Binding-site contacts:
Ligand atom O4 contacts residue GLN173 of chain 1.A at 2.9 Å (h-bond).
Ligand atom C2 contacts residue ASP172 of chain 1.A at 3.4 Å.
Ligand atom C3 contacts residue PHE45 of chain 1.A at 3.5 Å (hydrophobic).
Ligand atom O3 contacts residue ALA221 of chain 1.A at 2.9 Å (h-bond).
Ligand atom N1 contacts residue GLN262 of chain 1.A at 3.4 Å (h-bond).
Ligand atom O7 contacts residue ASP172 of chain 1.A at 2.6 Å (salt-bridge).
Ligand atom O5 contacts residue ILE259 of chain 1.A at 3.4 Å.
Ligand atom C6 contacts residue GLN173 of chain 1.A at 3.3 Å.
Ligand atom O3 contacts residue ASP172 of chain 1.A at 3.6 Å.
Ligand atom O5 contacts residue VAL223 of chain 1.A at 3.7 Å.
Ligand atom C1 contacts residue ASP172 of chain 1.A at 3.4 Å.
Ligand atom O7 contacts residue ARG220 of chain 1.A at 3.3 Å.
Ligand atom O1 contacts residue ALA221 of chain 1.A at 3.5 Å.
Ligand atom O2 contacts residue GLY224 of chain 1.A at 3.5 Å.
Ligand atom O5 contacts residue ILE48 of chain 1.A at 3.8 Å.
Ligand atom C6 contacts residue ALA221 of chain 1.A at 3.7 Å (hydrophobic).
Ligand atom O6 contacts residue ILE48 of chain 1.A at 2.9 Å.
Ligand atom C1 contacts residue GLN173 of chain 1.A at 3.0 Å.
Ligand atom O5 contacts residue GLN262 of chain 1.A at 2.9 Å (h-bond).
Ligand atom O3 contacts residue CYS219 of chain 1.A at 3.2 Å (h-bond).
Ligand atom S1 contacts residue CYS219 of chain 1.A at 3.5 Å (h-bond).
Ligand atom C2 contacts residue GLN173 of chain 1.A at 3.7 Å.
Ligand atom O1 contacts residue VAL223 of chain 1.A at 3.3 Å (h-bond).
Ligand atom O4 contacts residue GLN262 of chain 1.A at 3.6 Å (h-bond).
Ligand atom O3 contacts residue ARG220 of chain 1.A at 3.0 Å (salt-bridge).
Ligand atom O1 contacts residue CYS219 of chain 1.A at 3.4 Å (h-bond).
Ligand atom O3 contacts residue ARG225 of chain 1.A at 3.1 Å (salt-bridge).
Ligand atom S1 contacts residue ASP172 of chain 1.A at 3.7 Å.
Ligand atom C5 contacts residue ILE48 of chain 1.A at 3.5 Å (hydrophobic).
Ligand atom O1 contacts residue GLY222 of chain 1.A at 3.5 Å (h-bond).
Ligand atom C5 contacts residue GLN262 of chain 1.A at 3.6 Å.
Ligand atom C5 contacts residue ALA221 of chain 1.A at 3.7 Å (hydrophobic).
Ligand atom C4 contacts residue ILE48 of chain 1.A at 3.6 Å (hydrophobic).
Ligand atom O1 contacts residue GLY224 of chain 1.A at 2.9 Å (h-bond).
Ligand atom N1 contacts residue ILE48 of chain 1.A at 3.1 Å.
Ligand atom C4 contacts residue ALA221 of chain 1.A at 3.8 Å (hydrophobic).
Ligand atom C6 contacts residue GLN262 of chain 1.A at 3.3 Å.
Ligand atom O4 contacts residue ASP172 of chain 1.A at 2.9 Å (salt-bridge).
Ligand atom O2 contacts residue ARG225 of chain 1.A at 3.0 Å (salt-bridge).
Ligand atom O2 contacts residue CYS219 of chain 1.A at 3.3 Å (h-bond).

This protein binds this small molecule.
Small molecule (SMILES): O=[N+]([O-])c1ccc(O)c(OS(=O)(=O)O)c1

Sequence of chain 1.A:
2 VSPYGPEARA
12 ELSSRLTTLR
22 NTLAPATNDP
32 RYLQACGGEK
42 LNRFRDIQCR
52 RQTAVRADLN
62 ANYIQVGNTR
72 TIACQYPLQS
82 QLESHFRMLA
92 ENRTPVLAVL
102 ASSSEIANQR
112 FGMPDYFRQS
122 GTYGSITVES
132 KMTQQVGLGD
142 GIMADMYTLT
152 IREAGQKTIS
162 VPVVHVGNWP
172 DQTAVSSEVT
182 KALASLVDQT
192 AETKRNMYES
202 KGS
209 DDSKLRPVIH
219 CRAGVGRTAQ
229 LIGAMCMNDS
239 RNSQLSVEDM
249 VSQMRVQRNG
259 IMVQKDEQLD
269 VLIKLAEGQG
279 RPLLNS